Binding-site contacts:
Ligand atom C1 contacts residue ASN1121 of chain 1.C at 1.4 Å.
Ligand atom C3 contacts residue ASN1121 of chain 1.C at 3.8 Å.
Ligand atom C4 contacts residue ASN1121 of chain 1.C at 4.2 Å.
Ligand atom O7 contacts residue ASN1121 of chain 1.C at 3.6 Å.
Ligand atom N2 contacts residue ASN1121 of chain 1.C at 2.9 Å (h-bond).
Ligand atom C8 contacts residue ILE1119 of chain 1.C at 3.6 Å (hydrophobic).
Ligand atom C5 contacts residue ASN1121 of chain 1.C at 3.7 Å.
Ligand atom C2 contacts residue ASN1121 of chain 1.C at 2.4 Å.
Ligand atom C7 contacts residue ASN1121 of chain 1.C at 3.5 Å.
Ligand atom O5 contacts residue ASN1121 of chain 1.C at 2.4 Å (h-bond).

Sequence of chain 1.C:
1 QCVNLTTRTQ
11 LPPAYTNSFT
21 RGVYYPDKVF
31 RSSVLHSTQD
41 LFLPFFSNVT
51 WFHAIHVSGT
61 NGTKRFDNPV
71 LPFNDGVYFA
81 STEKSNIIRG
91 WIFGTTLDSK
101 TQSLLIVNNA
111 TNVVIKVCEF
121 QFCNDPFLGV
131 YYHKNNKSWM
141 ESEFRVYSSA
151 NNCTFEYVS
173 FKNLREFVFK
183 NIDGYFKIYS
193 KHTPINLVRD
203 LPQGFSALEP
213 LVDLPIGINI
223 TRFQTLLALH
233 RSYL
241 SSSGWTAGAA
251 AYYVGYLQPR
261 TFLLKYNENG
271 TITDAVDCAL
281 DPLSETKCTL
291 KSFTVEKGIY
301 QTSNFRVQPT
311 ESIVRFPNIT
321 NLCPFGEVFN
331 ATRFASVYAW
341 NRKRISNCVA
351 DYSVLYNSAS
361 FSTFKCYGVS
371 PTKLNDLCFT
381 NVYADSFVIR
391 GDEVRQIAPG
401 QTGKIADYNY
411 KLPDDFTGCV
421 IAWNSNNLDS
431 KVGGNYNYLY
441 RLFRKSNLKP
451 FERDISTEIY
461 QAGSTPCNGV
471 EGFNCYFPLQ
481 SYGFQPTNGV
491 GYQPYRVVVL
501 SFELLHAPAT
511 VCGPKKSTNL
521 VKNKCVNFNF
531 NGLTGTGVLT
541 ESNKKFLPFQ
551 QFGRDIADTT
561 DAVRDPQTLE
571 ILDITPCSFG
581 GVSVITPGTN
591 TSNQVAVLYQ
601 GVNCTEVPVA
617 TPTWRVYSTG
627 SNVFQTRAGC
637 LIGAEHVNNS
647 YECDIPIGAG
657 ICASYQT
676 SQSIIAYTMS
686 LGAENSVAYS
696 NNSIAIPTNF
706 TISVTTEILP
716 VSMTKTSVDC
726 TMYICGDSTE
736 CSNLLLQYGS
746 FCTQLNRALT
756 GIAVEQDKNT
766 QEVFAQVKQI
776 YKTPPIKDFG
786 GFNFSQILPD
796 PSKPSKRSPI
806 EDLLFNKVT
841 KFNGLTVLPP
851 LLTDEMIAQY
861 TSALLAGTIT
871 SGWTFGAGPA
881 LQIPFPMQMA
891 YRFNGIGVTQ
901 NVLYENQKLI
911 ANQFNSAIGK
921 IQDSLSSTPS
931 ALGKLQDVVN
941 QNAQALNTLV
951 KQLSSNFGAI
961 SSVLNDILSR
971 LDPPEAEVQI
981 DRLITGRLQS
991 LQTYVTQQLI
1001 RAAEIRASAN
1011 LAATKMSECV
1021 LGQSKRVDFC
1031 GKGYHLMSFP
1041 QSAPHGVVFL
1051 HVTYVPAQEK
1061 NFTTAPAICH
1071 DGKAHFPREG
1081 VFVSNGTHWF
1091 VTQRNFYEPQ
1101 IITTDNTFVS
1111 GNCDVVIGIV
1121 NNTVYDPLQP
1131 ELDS

A protein and the small-molecule ligand that binds it are described below.
Small molecule (SMILES): CC(=O)N[C@H]1[C@H](O[C@H]2[C@H](O)[C@@H](NC(C)=O)CO[C@@H]2CO)O[C@H](CO)[C@@H](O)[C@@H]1O